Binding-site contacts:
Ligand atom C1 contacts residue GLU10 of chain 1.D at 4.0 Å.
Ligand atom C2 contacts residue ASN13 of chain 1.D at 2.3 Å.
Ligand atom O2 contacts residue ASN13 of chain 1.D at 2.8 Å (h-bond).
Ligand atom O5 contacts residue THR15 of chain 1.D at 4.3 Å.
Ligand atom O5 contacts residue ASN13 of chain 1.D at 2.3 Å (h-bond).
Ligand atom O6 contacts residue GLU1 of chain 1.D at 3.9 Å.
Ligand atom O5 contacts residue GLU1 of chain 1.D at 4.0 Å.
Ligand atom C3 contacts residue ASN13 of chain 1.D at 3.7 Å.
Ligand atom C2 contacts residue GLU10 of chain 1.D at 3.6 Å.
Ligand atom C5 contacts residue ASN13 of chain 1.D at 3.6 Å.
Ligand atom C5 contacts residue THR15 of chain 1.D at 4.1 Å.
Ligand atom C1 contacts residue ASN13 of chain 1.D at 1.4 Å.
Ligand atom C4 contacts residue ASN13 of chain 1.D at 4.1 Å.
Ligand atom C3 contacts residue THR15 of chain 1.D at 4.4 Å.
Ligand atom O2 contacts residue GLU10 of chain 1.D at 2.9 Å (salt-bridge).
Ligand atom C1 contacts residue THR15 of chain 1.D at 4.0 Å.

This small molecule binds to this protein.
Small molecule (SMILES): OC[C@H]1O[C@@H](O)[C@H](O)[C@@H](O)[C@@H]1O

Sequence of chain 1.D:
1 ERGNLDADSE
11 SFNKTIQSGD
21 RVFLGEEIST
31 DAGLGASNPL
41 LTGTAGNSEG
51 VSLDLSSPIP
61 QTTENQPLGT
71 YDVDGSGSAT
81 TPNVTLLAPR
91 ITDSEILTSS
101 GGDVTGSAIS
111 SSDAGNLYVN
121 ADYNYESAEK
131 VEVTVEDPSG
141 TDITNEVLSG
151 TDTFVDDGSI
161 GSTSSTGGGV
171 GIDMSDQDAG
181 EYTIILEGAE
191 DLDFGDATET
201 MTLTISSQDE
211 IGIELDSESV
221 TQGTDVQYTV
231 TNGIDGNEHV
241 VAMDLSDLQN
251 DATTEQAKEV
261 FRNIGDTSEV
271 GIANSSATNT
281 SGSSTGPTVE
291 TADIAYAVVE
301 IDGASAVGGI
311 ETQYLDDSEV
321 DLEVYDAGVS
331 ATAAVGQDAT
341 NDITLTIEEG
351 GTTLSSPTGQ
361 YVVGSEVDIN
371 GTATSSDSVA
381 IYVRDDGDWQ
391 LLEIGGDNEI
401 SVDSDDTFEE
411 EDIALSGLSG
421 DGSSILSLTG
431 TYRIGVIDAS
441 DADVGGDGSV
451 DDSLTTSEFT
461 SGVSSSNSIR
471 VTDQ